Sequence of chain 3.C:
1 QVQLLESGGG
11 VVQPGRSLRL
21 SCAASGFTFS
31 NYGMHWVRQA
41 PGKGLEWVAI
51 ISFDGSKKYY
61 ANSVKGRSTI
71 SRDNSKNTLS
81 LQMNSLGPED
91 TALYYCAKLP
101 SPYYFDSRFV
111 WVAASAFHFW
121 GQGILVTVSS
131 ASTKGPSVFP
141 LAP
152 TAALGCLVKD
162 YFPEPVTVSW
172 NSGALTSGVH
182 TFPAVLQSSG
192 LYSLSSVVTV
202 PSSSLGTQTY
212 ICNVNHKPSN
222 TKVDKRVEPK

Sequence of chain 3.A:
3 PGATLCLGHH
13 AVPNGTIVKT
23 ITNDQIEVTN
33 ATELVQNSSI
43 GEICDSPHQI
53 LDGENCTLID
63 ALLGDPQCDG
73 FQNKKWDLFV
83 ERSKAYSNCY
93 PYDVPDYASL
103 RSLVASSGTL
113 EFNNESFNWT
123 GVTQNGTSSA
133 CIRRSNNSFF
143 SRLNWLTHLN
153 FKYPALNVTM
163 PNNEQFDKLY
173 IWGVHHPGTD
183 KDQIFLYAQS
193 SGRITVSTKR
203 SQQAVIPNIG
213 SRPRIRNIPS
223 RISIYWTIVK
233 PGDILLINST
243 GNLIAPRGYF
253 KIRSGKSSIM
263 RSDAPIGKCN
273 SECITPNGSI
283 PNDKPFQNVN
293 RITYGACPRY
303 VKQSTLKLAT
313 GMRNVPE

Binding-site contacts:
Ligand atom C6 contacts residue THR34 of chain 3.A at 4.2 Å.
Ligand atom O7 contacts residue ARG108 of chain 3.C at 4.4 Å.
Ligand atom O7 contacts residue ASN32 of chain 3.A at 3.5 Å (h-bond).
Ligand atom C6 contacts residue ALA33 of chain 3.A at 3.5 Å (hydrophobic).
Ligand atom C8 contacts residue PHE109 of chain 3.C at 4.3 Å (hydrophobic).
Ligand atom C5 contacts residue ALA33 of chain 3.A at 4.1 Å (hydrophobic).
Ligand atom C7 contacts residue ASN32 of chain 3.A at 3.3 Å.
Ligand atom C8 contacts residue ASN32 of chain 3.A at 4.4 Å.
Ligand atom C3 contacts residue ASN32 of chain 3.A at 3.8 Å.
Ligand atom O5 contacts residue ALA33 of chain 3.A at 3.6 Å.
Ligand atom O7 contacts residue PHE109 of chain 3.C at 4.0 Å.
Ligand atom C7 contacts residue PHE109 of chain 3.C at 4.5 Å (hydrophobic).
Ligand atom C5 contacts residue ASN32 of chain 3.A at 3.7 Å.
Ligand atom N2 contacts residue ASN32 of chain 3.A at 2.8 Å (h-bond).
Ligand atom O6 contacts residue ALA33 of chain 3.A at 3.0 Å (h-bond).
Ligand atom C1 contacts residue ASN32 of chain 3.A at 1.4 Å.
Ligand atom C4 contacts residue ASN32 of chain 3.A at 4.2 Å.
Ligand atom O6 contacts residue THR34 of chain 3.A at 3.9 Å.
Ligand atom C2 contacts residue ASN32 of chain 3.A at 2.4 Å.
Ligand atom O5 contacts residue ASN32 of chain 3.A at 2.4 Å (h-bond).
Ligand atom C8 contacts residue ARG108 of chain 3.C at 4.0 Å.

The protein below binds the small molecule below.
Small molecule (SMILES): CC(=O)N[C@H]1[C@H](O[C@H]2[C@H](O)[C@@H](NC(C)=O)CO[C@@H]2CO)O[C@H](CO)[C@@H](O)[C@@H]1O